Sequence of chain 1.A:
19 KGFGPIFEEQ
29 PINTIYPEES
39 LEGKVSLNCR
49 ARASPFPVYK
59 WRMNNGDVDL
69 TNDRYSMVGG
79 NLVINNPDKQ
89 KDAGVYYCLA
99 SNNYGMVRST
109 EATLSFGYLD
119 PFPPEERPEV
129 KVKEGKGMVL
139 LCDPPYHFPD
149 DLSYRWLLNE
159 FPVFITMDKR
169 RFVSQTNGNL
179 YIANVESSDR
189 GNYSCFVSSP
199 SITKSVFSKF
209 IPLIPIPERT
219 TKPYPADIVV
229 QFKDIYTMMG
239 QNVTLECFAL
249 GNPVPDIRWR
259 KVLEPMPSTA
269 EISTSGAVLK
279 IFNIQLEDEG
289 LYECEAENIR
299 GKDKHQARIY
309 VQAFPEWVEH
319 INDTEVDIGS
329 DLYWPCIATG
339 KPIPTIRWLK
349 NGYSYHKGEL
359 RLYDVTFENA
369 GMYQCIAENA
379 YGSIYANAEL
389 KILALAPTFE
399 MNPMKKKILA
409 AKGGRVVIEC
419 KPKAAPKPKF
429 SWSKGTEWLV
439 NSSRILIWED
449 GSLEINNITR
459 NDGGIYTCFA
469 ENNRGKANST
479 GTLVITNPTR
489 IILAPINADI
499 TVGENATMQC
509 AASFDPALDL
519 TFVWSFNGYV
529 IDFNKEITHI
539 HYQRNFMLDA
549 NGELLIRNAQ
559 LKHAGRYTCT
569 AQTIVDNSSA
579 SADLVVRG

Binding-site contacts:
Ligand atom O7 contacts residue ASN503 of chain 1.A at 3.0 Å (h-bond).
Ligand atom C2 contacts residue ASN503 of chain 1.A at 2.5 Å.
Ligand atom C3 contacts residue ASN503 of chain 1.A at 3.8 Å.
Ligand atom C8 contacts residue GLY501 of chain 1.A at 3.4 Å.
Ligand atom C8 contacts residue GLU502 of chain 1.A at 4.5 Å.
Ligand atom C8 contacts residue ASN503 of chain 1.A at 4.3 Å.
Ligand atom C7 contacts residue ASN503 of chain 1.A at 3.1 Å.
Ligand atom O5 contacts residue ASN503 of chain 1.A at 2.4 Å (h-bond).
Ligand atom C6 contacts residue ARG555 of chain 1.A at 4.3 Å.
Ligand atom C5 contacts residue ASN503 of chain 1.A at 3.6 Å.
Ligand atom C4 contacts residue ASN503 of chain 1.A at 4.3 Å.
Ligand atom C5 contacts residue ARG555 of chain 1.A at 4.1 Å.
Ligand atom C1 contacts residue ASN503 of chain 1.A at 1.4 Å.
Ligand atom N2 contacts residue ASN503 of chain 1.A at 2.9 Å (h-bond).

This small molecule binds to this protein.
Small molecule (SMILES): CC(=O)N[C@H]1[C@H](O[C@H]2[C@H](O)[C@@H](NC(C)=O)CO[C@@H]2CO)O[C@H](CO)[C@@H](O)[C@@H]1O